Sequence of chain 1.A:
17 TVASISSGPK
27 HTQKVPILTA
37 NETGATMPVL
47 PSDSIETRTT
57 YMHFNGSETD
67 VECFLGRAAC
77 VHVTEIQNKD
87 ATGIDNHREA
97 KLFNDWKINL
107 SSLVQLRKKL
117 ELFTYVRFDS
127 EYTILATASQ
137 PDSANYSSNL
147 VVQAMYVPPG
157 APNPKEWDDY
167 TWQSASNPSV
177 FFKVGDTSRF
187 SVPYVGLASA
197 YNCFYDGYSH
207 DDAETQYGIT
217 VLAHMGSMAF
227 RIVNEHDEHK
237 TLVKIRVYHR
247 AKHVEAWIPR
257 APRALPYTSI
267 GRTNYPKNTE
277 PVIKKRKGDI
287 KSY

Sequence of chain 1.C:
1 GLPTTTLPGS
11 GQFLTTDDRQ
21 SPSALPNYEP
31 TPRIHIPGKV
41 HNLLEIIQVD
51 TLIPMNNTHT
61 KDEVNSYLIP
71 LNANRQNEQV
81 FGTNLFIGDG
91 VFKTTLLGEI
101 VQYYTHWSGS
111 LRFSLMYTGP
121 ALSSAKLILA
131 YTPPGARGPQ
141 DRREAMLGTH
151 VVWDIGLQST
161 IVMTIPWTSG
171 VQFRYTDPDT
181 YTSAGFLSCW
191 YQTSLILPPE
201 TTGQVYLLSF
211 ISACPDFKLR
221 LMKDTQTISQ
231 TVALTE

Binding-site contacts:
Ligand atom C6B contacts residue TYR128 of chain 1.A at 3.3 Å (hydrophobic).
Ligand atom C5A contacts residue PHE186 of chain 1.A at 3.5 Å (hydrophobic).
Ligand atom C3B contacts residue VAL188 of chain 1.A at 3.8 Å (hydrophobic).
Ligand atom O1 contacts residue MET221 of chain 1.A at 2.5 Å (h-bond).
Ligand atom C4A contacts residue PRO174 of chain 1.A at 3.1 Å (hydrophobic).
Ligand atom O1A contacts residue PHE186 of chain 1.A at 3.0 Å.
Ligand atom C3B contacts residue TYR152 of chain 1.A at 3.7 Å (hydrophobic).
Ligand atom C6B contacts residue ILE104 of chain 1.A at 3.6 Å (hydrophobic).
Ligand atom N3A contacts residue TYR152 of chain 1.A at 3.5 Å.
Ligand atom C2B contacts residue VAL188 of chain 1.A at 3.5 Å (hydrophobic).
Ligand atom C5A contacts residue ALA150 of chain 1.A at 4.0 Å (hydrophobic).
Ligand atom C5 contacts residue MET221 of chain 1.A at 3.6 Å (hydrophobic).
Ligand atom C1B contacts residue VAL188 of chain 1.A at 3.8 Å (hydrophobic).
Ligand atom C2C contacts residue TYR197 of chain 1.A at 3.7 Å (hydrophobic).
Ligand atom N3A contacts residue ALA24 of chain 1.C at 3.8 Å.
Ligand atom C4C contacts residue VAL191 of chain 1.A at 3.0 Å (hydrophobic).
Ligand atom N3A contacts residue PHE186 of chain 1.A at 4.0 Å.
Ligand atom O1B contacts residue TYR128 of chain 1.A at 3.4 Å (h-bond).
Ligand atom C4B contacts residue TYR152 of chain 1.A at 3.8 Å (hydrophobic).
Ligand atom C4B contacts residue PHE186 of chain 1.A at 3.6 Å (hydrophobic).
Ligand atom C2A contacts residue TYR152 of chain 1.A at 3.6 Å (hydrophobic).
Ligand atom N3A contacts residue PRO174 of chain 1.A at 3.7 Å.
Ligand atom C4 contacts residue LEU106 of chain 1.A at 3.5 Å (hydrophobic).
Ligand atom C1C contacts residue MET221 of chain 1.A at 4.0 Å (hydrophobic).
Ligand atom O1B contacts residue ILE104 of chain 1.A at 3.9 Å.
Ligand atom C1C contacts residue TYR128 of chain 1.A at 3.9 Å (hydrophobic).
Ligand atom C5C contacts residue VAL188 of chain 1.A at 4.1 Å (hydrophobic).
Ligand atom C3C contacts residue TYR128 of chain 1.A at 3.4 Å (hydrophobic).
Ligand atom N2 contacts residue MET221 of chain 1.A at 3.4 Å (h-bond).
Ligand atom C5C contacts residue VAL191 of chain 1.A at 3.8 Å (hydrophobic).
Ligand atom C2C contacts residue MET221 of chain 1.A at 4.0 Å (hydrophobic).
Ligand atom C4C contacts residue VAL188 of chain 1.A at 3.7 Å (hydrophobic).
Ligand atom C5B contacts residue PHE186 of chain 1.A at 3.9 Å (hydrophobic).
Ligand atom C5B contacts residue MET224 of chain 1.A at 3.8 Å (hydrophobic).
Ligand atom C2A contacts residue PHE186 of chain 1.A at 3.3 Å (hydrophobic).
Ligand atom C1C contacts residue LEU106 of chain 1.A at 4.0 Å (hydrophobic).
Ligand atom C5A contacts residue VAL176 of chain 1.A at 3.6 Å (hydrophobic).
Ligand atom C1B contacts residue TYR128 of chain 1.A at 3.6 Å (hydrophobic).
Ligand atom C1B contacts residue ILE104 of chain 1.A at 4.0 Å (hydrophobic).
Ligand atom C5B contacts residue TYR128 of chain 1.A at 4.0 Å (hydrophobic).

This small molecule binds to this protein.
Small molecule (SMILES): Cc1cc(CCCCCOc2ccc(C3=NCCO3)cc2)on1